Sequence of chain 1.A:
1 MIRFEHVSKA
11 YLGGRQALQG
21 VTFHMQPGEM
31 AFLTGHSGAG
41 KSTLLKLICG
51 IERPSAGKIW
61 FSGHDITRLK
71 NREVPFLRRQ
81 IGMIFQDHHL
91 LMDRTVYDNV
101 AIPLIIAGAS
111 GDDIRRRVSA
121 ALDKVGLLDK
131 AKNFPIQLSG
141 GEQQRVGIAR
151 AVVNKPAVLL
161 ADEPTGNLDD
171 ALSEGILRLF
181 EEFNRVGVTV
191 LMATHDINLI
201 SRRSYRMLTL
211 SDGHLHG

A protein and the small-molecule ligand that binds it are described below.
Small molecule (SMILES): Nc1ncnc2c1ncn2[C@@H]1O[C@H](COP(=O)(O)OP(=O)(O)OP(O)(O)=S)[C@@H](O)[C@H]1O

Sequence of chain 1.C:
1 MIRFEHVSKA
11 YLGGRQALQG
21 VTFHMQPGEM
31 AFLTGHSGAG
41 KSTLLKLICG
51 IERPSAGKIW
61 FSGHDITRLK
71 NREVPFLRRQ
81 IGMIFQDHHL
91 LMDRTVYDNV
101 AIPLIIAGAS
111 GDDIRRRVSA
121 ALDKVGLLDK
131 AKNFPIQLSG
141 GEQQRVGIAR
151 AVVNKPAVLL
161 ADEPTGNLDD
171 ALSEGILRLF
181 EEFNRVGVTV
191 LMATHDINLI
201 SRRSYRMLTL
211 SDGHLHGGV

Binding-site contacts:
Ligand atom O2G contacts residue SER37 of chain 1.C at 3.1 Å (h-bond).
Ligand atom C2 contacts residue TYR11 of chain 1.C at 3.4 Å (hydrophobic).
Ligand atom PB contacts residue ALA39 of chain 1.C at 3.4 Å.
Ligand atom O1B contacts residue SER42 of chain 1.C at 2.6 Å (h-bond).
Ligand atom S1G contacts residue HIS195 of chain 1.C at 3.4 Å (h-bond).
Ligand atom O2B contacts residue SER42 of chain 1.C at 2.9 Å (h-bond).
Ligand atom N1 contacts residue GLN137 of chain 1.A at 3.3 Å.
Ligand atom O2G contacts residue ASN167 of chain 1.A at 3.3 Å (h-bond).
Ligand atom O2A contacts residue GLY40 of chain 1.C at 3.2 Å.
Ligand atom N1 contacts residue TYR11 of chain 1.C at 3.2 Å.
Ligand atom O3A contacts residue ALA39 of chain 1.C at 3.2 Å (h-bond).
Ligand atom O1A contacts residue SER139 of chain 1.A at 3.2 Å.
Ligand atom O2A contacts residue THR43 of chain 1.C at 3.1 Å (h-bond).
Ligand atom C5' contacts residue GLY38 of chain 1.C at 3.4 Å.
Ligand atom O1B contacts residue LYS41 of chain 1.C at 3.0 Å (salt-bridge).
Ligand atom O2B contacts residue GLN86 of chain 1.C at 2.6 Å (h-bond).
Ligand atom O2' contacts residue LYS130 of chain 1.A at 2.5 Å (salt-bridge).
Ligand atom PB contacts residue SER42 of chain 1.C at 3.4 Å.
Ligand atom C5 contacts residue GLN137 of chain 1.A at 3.4 Å.
Ligand atom O2' contacts residue GLU142 of chain 1.A at 3.2 Å (salt-bridge).
Ligand atom O2G contacts residue GLY141 of chain 1.A at 3.3 Å.
Ligand atom S1G contacts residue GLN86 of chain 1.C at 2.8 Å (h-bond).
Ligand atom O1A contacts residue THR43 of chain 1.C at 3.3 Å.
Ligand atom O2A contacts residue SER42 of chain 1.C at 2.8 Å (h-bond).
Ligand atom PA contacts residue SER42 of chain 1.C at 3.2 Å.
Ligand atom O3G contacts residue SER139 of chain 1.A at 3.0 Å (h-bond).
Ligand atom O3' contacts residue ARG15 of chain 1.C at 3.4 Å (salt-bridge).
Ligand atom O3A contacts residue SER139 of chain 1.A at 3.1 Å (h-bond).
Ligand atom O2B contacts residue SER139 of chain 1.A at 3.4 Å.
Ligand atom O1B contacts residue ALA39 of chain 1.C at 3.0 Å (h-bond).
Ligand atom C4 contacts residue GLN137 of chain 1.A at 3.2 Å.
Ligand atom C2' contacts residue GLU142 of chain 1.A at 3.3 Å.
Ligand atom C5' contacts residue ALA39 of chain 1.C at 3.3 Å (hydrophobic).
Ligand atom N6 contacts residue TYR11 of chain 1.C at 3.3 Å.
Ligand atom O3B contacts residue SER37 of chain 1.C at 2.9 Å (h-bond).
Ligand atom O2A contacts residue ALA39 of chain 1.C at 3.4 Å (h-bond).
Ligand atom O1A contacts residue SER42 of chain 1.C at 2.9 Å (h-bond).
Ligand atom O3G contacts residue GLN86 of chain 1.C at 3.4 Å (h-bond).
Ligand atom O3G contacts residue GLY141 of chain 1.A at 2.7 Å (h-bond).
Ligand atom S1G contacts residue GLU163 of chain 1.C at 3.3 Å (salt-bridge).